Sequence of chain 1.B:
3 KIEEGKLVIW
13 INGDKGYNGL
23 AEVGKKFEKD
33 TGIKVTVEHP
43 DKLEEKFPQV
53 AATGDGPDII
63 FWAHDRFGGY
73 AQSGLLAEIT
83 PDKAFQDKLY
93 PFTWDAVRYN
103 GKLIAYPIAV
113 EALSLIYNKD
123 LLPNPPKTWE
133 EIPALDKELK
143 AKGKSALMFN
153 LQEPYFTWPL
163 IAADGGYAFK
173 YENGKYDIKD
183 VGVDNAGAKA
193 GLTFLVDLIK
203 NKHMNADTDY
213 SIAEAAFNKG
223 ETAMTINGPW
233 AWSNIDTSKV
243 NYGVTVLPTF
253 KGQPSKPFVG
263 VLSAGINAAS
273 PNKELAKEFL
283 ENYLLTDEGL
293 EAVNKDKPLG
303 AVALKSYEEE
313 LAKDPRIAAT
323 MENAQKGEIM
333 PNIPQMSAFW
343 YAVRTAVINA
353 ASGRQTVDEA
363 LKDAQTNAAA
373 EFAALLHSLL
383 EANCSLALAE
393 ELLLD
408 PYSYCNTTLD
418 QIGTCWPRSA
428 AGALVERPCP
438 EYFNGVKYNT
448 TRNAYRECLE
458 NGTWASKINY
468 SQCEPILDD

Binding-site contacts:
Ligand atom C3 contacts residue TRP64 of chain 1.B at 3.7 Å (hydrophobic).
Ligand atom C3 contacts residue ASP67 of chain 1.B at 3.5 Å.
Ligand atom O1 contacts residue LYS17 of chain 1.B at 2.7 Å (salt-bridge).
Ligand atom O2 contacts residue TRP64 of chain 1.B at 3.3 Å (h-bond).
Ligand atom C6 contacts residue PRO156 of chain 1.B at 3.7 Å (hydrophobic).
Ligand atom O2 contacts residue LYS17 of chain 1.B at 3.0 Å (salt-bridge).
Ligand atom O5 contacts residue TYR157 of chain 1.B at 3.3 Å.
Ligand atom C1 contacts residue TRP232 of chain 1.B at 3.9 Å (hydrophobic).
Ligand atom O4 contacts residue ARG346 of chain 1.B at 3.6 Å (salt-bridge).
Ligand atom O1 contacts residue ASP16 of chain 1.B at 2.7 Å (salt-bridge).
Ligand atom O1 contacts residue ASN14 of chain 1.B at 3.8 Å.
Ligand atom O6 contacts residue PRO156 of chain 1.B at 3.3 Å.
Ligand atom O2 contacts residue GLU113 of chain 1.B at 2.8 Å (salt-bridge).
Ligand atom O3 contacts residue ALA65 of chain 1.B at 3.5 Å.
Ligand atom C2 contacts residue LYS17 of chain 1.B at 3.9 Å.
Ligand atom O3 contacts residue TYR157 of chain 1.B at 3.9 Å.
Ligand atom C2 contacts residue GLU113 of chain 1.B at 3.4 Å.
Ligand atom C2 contacts residue ASP67 of chain 1.B at 3.2 Å.
Ligand atom O2 contacts residue ASP67 of chain 1.B at 2.7 Å (salt-bridge).
Ligand atom C1 contacts residue ASP16 of chain 1.B at 3.5 Å.
Ligand atom C1 contacts residue LYS17 of chain 1.B at 3.5 Å.
Ligand atom C4 contacts residue ARG68 of chain 1.B at 3.7 Å.
Ligand atom C6 contacts residue TYR157 of chain 1.B at 3.8 Å (hydrophobic).
Ligand atom C4 contacts residue TRP342 of chain 1.B at 3.6 Å (hydrophobic).
Ligand atom C6 contacts residue GLU155 of chain 1.B at 3.5 Å.
Ligand atom O3 contacts residue ASP67 of chain 1.B at 2.7 Å (salt-bridge).
Ligand atom O3 contacts residue GLU113 of chain 1.B at 3.4 Å (salt-bridge).
Ligand atom O3 contacts residue ARG68 of chain 1.B at 2.6 Å (salt-bridge).
Ligand atom O6 contacts residue GLU155 of chain 1.B at 2.6 Å (salt-bridge).
Ligand atom O2 contacts residue ALA65 of chain 1.B at 3.4 Å.
Ligand atom O4 contacts residue ARG68 of chain 1.B at 2.7 Å (salt-bridge).
Ligand atom C3 contacts residue ARG68 of chain 1.B at 3.8 Å.
Ligand atom O3 contacts residue TRP342 of chain 1.B at 3.9 Å.
Ligand atom O6 contacts residue TYR157 of chain 1.B at 3.3 Å (h-bond).
Ligand atom O6 contacts residue PHE158 of chain 1.B at 3.9 Å.
Ligand atom C4 contacts residue TYR157 of chain 1.B at 3.9 Å (hydrophobic).
Ligand atom C6 contacts residue TRP342 of chain 1.B at 3.6 Å (hydrophobic).
Ligand atom C1 contacts residue TYR157 of chain 1.B at 3.5 Å (hydrophobic).
Ligand atom O3 contacts residue TRP64 of chain 1.B at 3.6 Å (h-bond).
Ligand atom O4 contacts residue TRP342 of chain 1.B at 3.9 Å.

A small-molecule ligand and the protein it binds are described below.
Small molecule (SMILES): OC[C@H]1O[C@H](O[C@H]2[C@H](O)[C@@H](O)[C@@H](O)O[C@@H]2CO)[C@H](O)[C@@H](O)[C@@H]1O